Sequence of chain 1.B:
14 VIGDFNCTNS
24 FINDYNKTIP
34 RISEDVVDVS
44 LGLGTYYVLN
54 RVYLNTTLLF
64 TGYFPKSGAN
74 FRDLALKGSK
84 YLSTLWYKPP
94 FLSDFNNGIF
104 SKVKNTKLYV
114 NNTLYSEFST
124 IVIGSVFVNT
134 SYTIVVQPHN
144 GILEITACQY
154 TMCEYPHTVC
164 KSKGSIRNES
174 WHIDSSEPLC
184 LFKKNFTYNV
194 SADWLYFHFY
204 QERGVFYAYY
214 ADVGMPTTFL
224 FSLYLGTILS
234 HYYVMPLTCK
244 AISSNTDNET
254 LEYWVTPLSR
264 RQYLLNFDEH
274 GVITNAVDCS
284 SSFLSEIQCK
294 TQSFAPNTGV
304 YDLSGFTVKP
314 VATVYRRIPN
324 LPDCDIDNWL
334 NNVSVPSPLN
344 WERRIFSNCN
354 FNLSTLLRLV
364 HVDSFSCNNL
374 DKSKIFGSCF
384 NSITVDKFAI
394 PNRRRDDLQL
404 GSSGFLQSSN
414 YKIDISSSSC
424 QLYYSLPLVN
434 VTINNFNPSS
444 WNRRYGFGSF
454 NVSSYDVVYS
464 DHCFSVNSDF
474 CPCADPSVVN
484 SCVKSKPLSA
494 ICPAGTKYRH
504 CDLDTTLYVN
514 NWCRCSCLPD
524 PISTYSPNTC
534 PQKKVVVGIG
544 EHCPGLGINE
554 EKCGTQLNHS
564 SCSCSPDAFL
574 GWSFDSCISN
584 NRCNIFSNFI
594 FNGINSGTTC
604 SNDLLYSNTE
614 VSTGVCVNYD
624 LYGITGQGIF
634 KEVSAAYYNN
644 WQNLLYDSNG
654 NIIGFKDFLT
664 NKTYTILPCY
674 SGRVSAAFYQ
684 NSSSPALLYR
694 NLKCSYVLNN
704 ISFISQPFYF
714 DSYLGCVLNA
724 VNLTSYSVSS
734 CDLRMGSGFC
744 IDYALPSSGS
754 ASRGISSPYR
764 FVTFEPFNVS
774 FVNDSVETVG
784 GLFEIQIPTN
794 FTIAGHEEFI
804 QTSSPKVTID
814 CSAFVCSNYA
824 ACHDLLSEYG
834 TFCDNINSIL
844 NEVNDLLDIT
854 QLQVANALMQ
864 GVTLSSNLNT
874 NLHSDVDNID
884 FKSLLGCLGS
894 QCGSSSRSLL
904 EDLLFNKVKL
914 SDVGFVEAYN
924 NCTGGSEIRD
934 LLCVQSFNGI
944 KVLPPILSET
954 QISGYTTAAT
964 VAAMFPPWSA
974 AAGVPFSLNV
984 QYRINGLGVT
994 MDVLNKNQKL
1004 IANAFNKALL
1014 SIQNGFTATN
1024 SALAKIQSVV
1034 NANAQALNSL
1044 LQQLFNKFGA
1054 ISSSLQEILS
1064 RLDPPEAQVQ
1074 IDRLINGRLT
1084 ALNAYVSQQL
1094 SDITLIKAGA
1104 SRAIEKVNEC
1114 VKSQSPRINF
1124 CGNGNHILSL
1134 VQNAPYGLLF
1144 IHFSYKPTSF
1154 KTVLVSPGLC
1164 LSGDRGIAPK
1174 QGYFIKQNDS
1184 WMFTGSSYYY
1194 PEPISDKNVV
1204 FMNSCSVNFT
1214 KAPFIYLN

A small-molecule ligand and the protein it binds are described below.
Small molecule (SMILES): CC(=O)N[C@@H]1[C@@H](O)[C@H](O)[C@@H](CO)O[C@H]1O

Sequence of chain 1.C:
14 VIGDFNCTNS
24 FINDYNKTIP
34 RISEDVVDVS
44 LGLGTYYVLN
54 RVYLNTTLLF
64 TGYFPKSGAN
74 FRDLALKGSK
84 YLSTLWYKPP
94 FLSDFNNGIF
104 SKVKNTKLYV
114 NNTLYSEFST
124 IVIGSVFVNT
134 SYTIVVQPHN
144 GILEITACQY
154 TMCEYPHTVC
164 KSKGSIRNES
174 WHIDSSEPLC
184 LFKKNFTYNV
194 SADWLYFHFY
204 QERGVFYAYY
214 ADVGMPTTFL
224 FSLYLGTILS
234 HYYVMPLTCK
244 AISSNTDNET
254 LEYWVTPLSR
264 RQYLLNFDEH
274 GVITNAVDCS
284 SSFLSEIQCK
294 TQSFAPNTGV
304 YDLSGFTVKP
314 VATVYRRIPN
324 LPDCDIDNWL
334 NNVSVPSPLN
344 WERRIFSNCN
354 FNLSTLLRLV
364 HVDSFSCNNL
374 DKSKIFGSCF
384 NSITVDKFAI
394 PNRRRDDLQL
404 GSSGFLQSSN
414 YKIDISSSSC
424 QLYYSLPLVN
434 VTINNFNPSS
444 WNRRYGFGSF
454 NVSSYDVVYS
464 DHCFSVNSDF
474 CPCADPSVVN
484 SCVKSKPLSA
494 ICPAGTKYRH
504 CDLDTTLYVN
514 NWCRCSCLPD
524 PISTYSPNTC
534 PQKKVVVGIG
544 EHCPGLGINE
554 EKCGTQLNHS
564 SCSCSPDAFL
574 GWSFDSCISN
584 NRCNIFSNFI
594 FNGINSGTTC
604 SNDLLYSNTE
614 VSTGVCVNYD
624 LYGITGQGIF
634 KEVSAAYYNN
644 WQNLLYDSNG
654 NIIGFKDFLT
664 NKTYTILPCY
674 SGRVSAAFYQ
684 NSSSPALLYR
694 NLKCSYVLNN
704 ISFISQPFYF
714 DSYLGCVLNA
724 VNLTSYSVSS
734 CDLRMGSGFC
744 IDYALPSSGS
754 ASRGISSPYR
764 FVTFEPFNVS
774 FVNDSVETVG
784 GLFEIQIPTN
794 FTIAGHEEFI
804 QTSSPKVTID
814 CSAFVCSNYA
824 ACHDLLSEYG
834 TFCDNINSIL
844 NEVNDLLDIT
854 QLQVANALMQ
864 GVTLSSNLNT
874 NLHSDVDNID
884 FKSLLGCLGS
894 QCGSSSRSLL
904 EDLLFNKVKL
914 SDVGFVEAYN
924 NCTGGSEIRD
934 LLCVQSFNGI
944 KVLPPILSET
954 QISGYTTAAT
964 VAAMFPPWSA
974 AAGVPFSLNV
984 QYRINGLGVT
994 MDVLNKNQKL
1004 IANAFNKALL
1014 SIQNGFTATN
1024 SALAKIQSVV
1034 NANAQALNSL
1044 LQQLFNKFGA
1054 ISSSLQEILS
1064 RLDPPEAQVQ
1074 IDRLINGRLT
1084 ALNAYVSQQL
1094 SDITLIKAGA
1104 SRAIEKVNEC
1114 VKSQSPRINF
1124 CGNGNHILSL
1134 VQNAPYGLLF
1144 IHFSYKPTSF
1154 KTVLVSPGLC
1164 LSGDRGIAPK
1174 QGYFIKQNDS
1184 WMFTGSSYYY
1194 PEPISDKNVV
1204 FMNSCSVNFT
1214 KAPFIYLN

Binding-site contacts:
Ligand atom C8 contacts residue ASN1211 of chain 1.B at 4.4 Å.
Ligand atom O3 contacts residue ASN881 of chain 1.C at 3.6 Å (h-bond).
Ligand atom O7 contacts residue ASP880 of chain 1.C at 3.8 Å.
Ligand atom C8 contacts residue GLN1001 of chain 1.C at 3.8 Å.
Ligand atom O6 contacts residue ASN1211 of chain 1.B at 4.2 Å.
Ligand atom C1 contacts residue ASN1211 of chain 1.B at 1.4 Å.
Ligand atom O7 contacts residue GLN1001 of chain 1.C at 4.5 Å.
Ligand atom O5 contacts residue ASN1211 of chain 1.B at 2.4 Å (h-bond).
Ligand atom O6 contacts residue THR781 of chain 1.B at 4.4 Å.
Ligand atom C8 contacts residue VAL1210 of chain 1.B at 4.4 Å (hydrophobic).
Ligand atom C4 contacts residue ASN1211 of chain 1.B at 4.3 Å.
Ligand atom O7 contacts residue ASN1211 of chain 1.B at 3.4 Å (h-bond).
Ligand atom C3 contacts residue ASN1211 of chain 1.B at 3.8 Å.
Ligand atom C2 contacts residue ASN1211 of chain 1.B at 2.5 Å.
Ligand atom N2 contacts residue ASN1211 of chain 1.B at 2.8 Å (h-bond).
Ligand atom C5 contacts residue ASN1211 of chain 1.B at 3.7 Å.
Ligand atom C7 contacts residue ASN1211 of chain 1.B at 3.3 Å.